Sequence of chain 3.C:
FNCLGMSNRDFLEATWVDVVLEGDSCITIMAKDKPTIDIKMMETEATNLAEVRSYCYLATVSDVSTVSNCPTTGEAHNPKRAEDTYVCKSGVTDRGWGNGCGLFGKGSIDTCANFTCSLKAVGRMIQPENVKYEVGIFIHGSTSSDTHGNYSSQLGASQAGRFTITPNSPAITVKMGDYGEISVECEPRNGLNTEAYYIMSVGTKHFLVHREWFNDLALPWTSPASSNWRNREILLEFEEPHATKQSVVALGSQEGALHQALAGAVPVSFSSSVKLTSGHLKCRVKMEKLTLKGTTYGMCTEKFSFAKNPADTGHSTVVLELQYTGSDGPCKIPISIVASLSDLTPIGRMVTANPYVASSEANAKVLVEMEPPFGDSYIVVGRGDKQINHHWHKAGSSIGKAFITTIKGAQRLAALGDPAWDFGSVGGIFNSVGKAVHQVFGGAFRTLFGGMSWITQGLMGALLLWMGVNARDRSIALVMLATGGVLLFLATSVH

A small-molecule ligand and the protein it binds are described below.
Small molecule (SMILES): CC(=O)N[C@@H]1[C@@H](O)[C@H](O)[C@@H](CO)O[C@H]1O

Binding-site contacts:
Ligand atom C1 contacts residue ASN154 of chain 3.C at 1.4 Å.
Ligand atom C8 contacts residue ASN154 of chain 3.C at 3.8 Å.
Ligand atom C3 contacts residue ASN154 of chain 3.C at 3.9 Å.
Ligand atom C5 contacts residue ASN154 of chain 3.C at 3.6 Å.
Ligand atom C1 contacts residue SER157 of chain 3.C at 4.2 Å.
Ligand atom C2 contacts residue ASN154 of chain 3.C at 2.5 Å.
Ligand atom C5 contacts residue SER157 of chain 3.C at 4.3 Å.
Ligand atom O5 contacts residue SER157 of chain 3.C at 3.5 Å (h-bond).
Ligand atom C4 contacts residue ASN154 of chain 3.C at 4.2 Å.
Ligand atom C6 contacts residue SER157 of chain 3.C at 4.1 Å.
Ligand atom C5 contacts residue SER156 of chain 3.C at 4.4 Å.
Ligand atom O7 contacts residue ASN154 of chain 3.C at 3.8 Å.
Ligand atom O6 contacts residue SER157 of chain 3.C at 4.4 Å.
Ligand atom C1 contacts residue SER156 of chain 3.C at 4.1 Å.
Ligand atom C7 contacts residue ASN154 of chain 3.C at 3.4 Å.
Ligand atom N2 contacts residue ASN154 of chain 3.C at 3.1 Å (h-bond).
Ligand atom O5 contacts residue SER156 of chain 3.C at 4.3 Å.
Ligand atom O5 contacts residue ASN154 of chain 3.C at 2.3 Å (h-bond).